The small molecule below binds the protein below.
Small molecule (SMILES): Nc1ncnc2c1ncn2[C@H]1C[C@H](O)[C@@H](COP(=O)(O)O)O1

Binding-site contacts:
Ligand atom O2P contacts residue HIS418 of chain 1.B at 3.8 Å.
Ligand atom O4' contacts residue ILE448 of chain 1.B at 3.6 Å.
Ligand atom N3 contacts residue VAL446 of chain 1.B at 4.0 Å.
Ligand atom P contacts residue ZN1 of chain 1.K at 3.5 Å.
Ligand atom C5' contacts residue HIS418 of chain 1.B at 3.9 Å.
Ligand atom C2' contacts residue HIS416 of chain 1.B at 3.7 Å.
Ligand atom N1 contacts residue LYS392 of chain 1.B at 3.7 Å.
Ligand atom O1P contacts residue ASP260 of chain 1.B at 2.8 Å (salt-bridge).
Ligand atom N3 contacts residue GLU358 of chain 1.B at 4.0 Å.
Ligand atom C4' contacts residue ILE448 of chain 1.B at 4.0 Å (hydrophobic).
Ligand atom O2P contacts residue ASP260 of chain 1.B at 3.8 Å.
Ligand atom O2P contacts residue FE1 of chain 1.J at 3.0 Å.
Ligand atom C2 contacts residue VAL446 of chain 1.B at 4.0 Å (hydrophobic).
Ligand atom C3' contacts residue HIS416 of chain 1.B at 3.3 Å.
Ligand atom N6 contacts residue PHE442 of chain 1.B at 3.6 Å.
Ligand atom O1P contacts residue ASN306 of chain 1.B at 3.2 Å (h-bond).
Ligand atom N1 contacts residue VAL446 of chain 1.B at 4.0 Å.
Ligand atom O1P contacts residue ZN1 of chain 1.K at 1.9 Å.
Ligand atom O1P contacts residue HIS416 of chain 1.B at 2.9 Å (h-bond).
Ligand atom O2P contacts residue HIS307 of chain 1.B at 2.9 Å (h-bond).
Ligand atom O3P contacts residue ASN306 of chain 1.B at 3.3 Å (h-bond).
Ligand atom P contacts residue HIS307 of chain 1.B at 3.3 Å.
Ligand atom P contacts residue FE1 of chain 1.J at 3.5 Å.
Ligand atom O3P contacts residue HIS307 of chain 1.B at 2.9 Å (h-bond).
Ligand atom P contacts residue ASP260 of chain 1.B at 3.8 Å.
Ligand atom O3' contacts residue ILE448 of chain 1.B at 3.5 Å.
Ligand atom O2P contacts residue HIS218 of chain 1.B at 3.5 Å.
Ligand atom O3' contacts residue VAL417 of chain 1.B at 3.4 Å.
Ligand atom C3' contacts residue VAL417 of chain 1.B at 3.7 Å (hydrophobic).
Ligand atom N9 contacts residue GLU358 of chain 1.B at 3.9 Å.
Ligand atom C1' contacts residue ILE448 of chain 1.B at 3.7 Å (hydrophobic).
Ligand atom C5' contacts residue HIS416 of chain 1.B at 3.1 Å.
Ligand atom C4' contacts residue HIS416 of chain 1.B at 3.6 Å.
Ligand atom O1P contacts residue FE1 of chain 1.J at 3.1 Å.
Ligand atom C6 contacts residue PHE442 of chain 1.B at 3.9 Å (hydrophobic).
Ligand atom O5' contacts residue HIS416 of chain 1.B at 3.5 Å (h-bond).
Ligand atom C2 contacts residue LYS392 of chain 1.B at 3.9 Å.
Ligand atom O1P contacts residue HIS307 of chain 1.B at 3.7 Å.
Ligand atom C4 contacts residue GLU358 of chain 1.B at 3.9 Å.
Ligand atom C2' contacts residue GLU358 of chain 1.B at 3.4 Å.

Sequence of chain 1.B:
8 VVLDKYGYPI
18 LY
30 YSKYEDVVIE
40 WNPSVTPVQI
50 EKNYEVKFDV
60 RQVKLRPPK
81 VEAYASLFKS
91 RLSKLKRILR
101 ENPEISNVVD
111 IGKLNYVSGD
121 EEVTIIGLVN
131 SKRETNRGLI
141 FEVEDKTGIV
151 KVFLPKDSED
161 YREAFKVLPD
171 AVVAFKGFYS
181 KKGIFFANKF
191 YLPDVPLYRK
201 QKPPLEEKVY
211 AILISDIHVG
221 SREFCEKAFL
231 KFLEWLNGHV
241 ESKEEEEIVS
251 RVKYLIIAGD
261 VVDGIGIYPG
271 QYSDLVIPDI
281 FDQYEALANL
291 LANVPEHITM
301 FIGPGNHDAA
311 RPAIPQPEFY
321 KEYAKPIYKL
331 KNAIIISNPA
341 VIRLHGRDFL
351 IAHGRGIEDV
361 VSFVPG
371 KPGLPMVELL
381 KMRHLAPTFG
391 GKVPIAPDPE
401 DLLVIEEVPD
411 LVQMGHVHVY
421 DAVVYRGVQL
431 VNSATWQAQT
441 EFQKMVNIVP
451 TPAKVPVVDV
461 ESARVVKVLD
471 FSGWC